Binding-site contacts:
Ligand atom OAA contacts residue LYS68 of chain 1.A at 2.5 Å (salt-bridge).
Ligand atom CAH contacts residue ILE174 of chain 1.A at 4.0 Å (hydrophobic).
Ligand atom CAL contacts residue VAL116 of chain 1.A at 3.0 Å (hydrophobic).
Ligand atom CAO contacts residue LEU45 of chain 1.A at 3.9 Å (hydrophobic).
Ligand atom CAI contacts residue ILE95 of chain 1.A at 3.9 Å (hydrophobic).
Ligand atom OAC contacts residue ASP175 of chain 1.A at 2.9 Å (salt-bridge).
Ligand atom OAD contacts residue GLU114 of chain 1.A at 3.0 Å (salt-bridge).
Ligand atom CAK contacts residue ASN118 of chain 1.A at 3.9 Å.
Ligand atom OAB contacts residue VAL116 of chain 1.A at 2.5 Å (h-bond).
Ligand atom OAD contacts residue PHE113 of chain 1.A at 3.8 Å.
Ligand atom CAW contacts residue MET163 of chain 1.A at 3.4 Å (hydrophobic).
Ligand atom CAU contacts residue VAL66 of chain 1.A at 3.4 Å (hydrophobic).
Ligand atom CAP contacts residue ILE174 of chain 1.A at 3.9 Å (hydrophobic).
Ligand atom OAB contacts residue GLU114 of chain 1.A at 3.4 Å (salt-bridge).
Ligand atom CAU contacts residue VAL116 of chain 1.A at 3.5 Å (hydrophobic).
Ligand atom OAC contacts residue LYS68 of chain 1.A at 3.4 Å (salt-bridge).
Ligand atom OAD contacts residue VAL66 of chain 1.A at 3.9 Å.
Ligand atom CAT contacts residue VAL66 of chain 1.A at 3.9 Å (hydrophobic).
Ligand atom CAI contacts residue ILE174 of chain 1.A at 3.8 Å (hydrophobic).
Ligand atom CAT contacts residue MET163 of chain 1.A at 3.8 Å (hydrophobic).
Ligand atom CAO contacts residue ASN118 of chain 1.A at 3.9 Å.
Ligand atom CAQ contacts residue MET163 of chain 1.A at 3.8 Å (hydrophobic).
Ligand atom OAC contacts residue PHE113 of chain 1.A at 3.3 Å.
Ligand atom BRF contacts residue GLY46 of chain 1.A at 3.9 Å.
Ligand atom OAA contacts residue ASP175 of chain 1.A at 3.5 Å.
Ligand atom CAS contacts residue VAL66 of chain 1.A at 3.8 Å (hydrophobic).
Ligand atom OAB contacts residue HIS115 of chain 1.A at 3.4 Å.
Ligand atom CAO contacts residue VAL116 of chain 1.A at 3.9 Å (hydrophobic).
Ligand atom CAN contacts residue ASP175 of chain 1.A at 3.4 Å.
Ligand atom BRF contacts residue TYR50 of chain 1.A at 3.6 Å.
Ligand atom CAG contacts residue ILE174 of chain 1.A at 3.7 Å (hydrophobic).
Ligand atom OAM contacts residue MET163 of chain 1.A at 3.4 Å (h-bond).
Ligand atom OAB contacts residue VAL66 of chain 1.A at 3.3 Å.
Ligand atom CAG contacts residue PHE113 of chain 1.A at 3.7 Å (hydrophobic).
Ligand atom CAN contacts residue LYS68 of chain 1.A at 3.2 Å.
Ligand atom CAP contacts residue PHE113 of chain 1.A at 3.9 Å (hydrophobic).
Ligand atom CAV contacts residue VAL116 of chain 1.A at 3.5 Å (hydrophobic).
Ligand atom CAN contacts residue PHE113 of chain 1.A at 3.9 Å (hydrophobic).
Ligand atom CAV contacts residue MET163 of chain 1.A at 3.9 Å (hydrophobic).
Ligand atom OAD contacts residue ILE95 of chain 1.A at 3.5 Å.

Sequence of chain 1.A:
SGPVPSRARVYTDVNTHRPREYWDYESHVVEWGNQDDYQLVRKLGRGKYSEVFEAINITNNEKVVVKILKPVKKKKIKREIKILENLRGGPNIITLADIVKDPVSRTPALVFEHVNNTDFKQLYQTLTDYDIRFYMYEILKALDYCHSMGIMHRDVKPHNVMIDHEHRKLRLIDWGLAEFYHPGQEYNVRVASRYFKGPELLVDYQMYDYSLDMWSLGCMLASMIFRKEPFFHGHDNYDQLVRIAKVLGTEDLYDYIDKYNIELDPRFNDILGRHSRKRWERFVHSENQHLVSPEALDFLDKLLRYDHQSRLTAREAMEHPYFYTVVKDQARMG

This small molecule binds to this protein.
Small molecule (SMILES): O=C(O)c1ccc(-c2oc3c(Br)cc(Br)cc3c(=O)c2O)cc1